Binding-site contacts:
Ligand atom C7 contacts residue GLN161 of chain 1.D at 4.0 Å.
Ligand atom N2 contacts residue GLN161 of chain 1.D at 4.4 Å.
Ligand atom N2 contacts residue ASN160 of chain 1.D at 2.5 Å (h-bond).
Ligand atom O5 contacts residue GLN161 of chain 1.D at 4.2 Å.
Ligand atom O5 contacts residue ASN160 of chain 1.D at 2.3 Å (h-bond).
Ligand atom C8 contacts residue GLN161 of chain 1.D at 2.8 Å.
Ligand atom C2 contacts residue GLN161 of chain 1.D at 4.0 Å.
Ligand atom C5 contacts residue GLN161 of chain 1.D at 4.4 Å.
Ligand atom O7 contacts residue ASN160 of chain 1.D at 4.4 Å.
Ligand atom C7 contacts residue ASN160 of chain 1.D at 3.5 Å.
Ligand atom C2 contacts residue ASN160 of chain 1.D at 1.9 Å.
Ligand atom C4 contacts residue ASN160 of chain 1.D at 3.8 Å.
Ligand atom C3 contacts residue ASN160 of chain 1.D at 3.4 Å.
Ligand atom C5 contacts residue ASN160 of chain 1.D at 3.5 Å.
Ligand atom C8 contacts residue ASN160 of chain 1.D at 4.1 Å.
Ligand atom C4 contacts residue GLN161 of chain 1.D at 3.9 Å.
Ligand atom O3 contacts residue GLN161 of chain 1.D at 4.3 Å.
Ligand atom O3 contacts residue ASN160 of chain 1.D at 4.4 Å.
Ligand atom C1 contacts residue ASN160 of chain 1.D at 1.4 Å.
Ligand atom C6 contacts residue ASN160 of chain 1.D at 4.4 Å.
Ligand atom C3 contacts residue GLN161 of chain 1.D at 4.5 Å.
Ligand atom O7 contacts residue SER209 of chain 1.D at 4.0 Å.

Sequence of chain 1.D:
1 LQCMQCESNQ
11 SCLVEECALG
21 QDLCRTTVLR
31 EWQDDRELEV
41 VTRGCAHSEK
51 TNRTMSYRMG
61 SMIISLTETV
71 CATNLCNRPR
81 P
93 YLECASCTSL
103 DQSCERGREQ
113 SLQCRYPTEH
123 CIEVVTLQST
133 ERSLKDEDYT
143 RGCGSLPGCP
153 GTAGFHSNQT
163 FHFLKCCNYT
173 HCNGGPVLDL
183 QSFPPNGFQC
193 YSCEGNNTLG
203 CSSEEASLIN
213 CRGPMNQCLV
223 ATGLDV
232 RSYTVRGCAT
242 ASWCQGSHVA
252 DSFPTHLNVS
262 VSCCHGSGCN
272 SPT

A small-molecule ligand and the protein it binds are described below.
Small molecule (SMILES): CC(=O)N[C@@H]1[C@@H](O)[C@H](O)[C@@H](CO)O[C@H]1O